A small-molecule ligand and the protein it binds are described below.
Small molecule (SMILES): COC(=O)N[C@H](C(=O)NN(CCC[C@@]1(Cc2ccccc2)C(=O)N([C@H]2c3ccccc3C[C@H]2O)C[C@H]1O)Cc1ccc(-c2ccccc2)cc1)C(C)(C)C

Sequence of chain 1.B:
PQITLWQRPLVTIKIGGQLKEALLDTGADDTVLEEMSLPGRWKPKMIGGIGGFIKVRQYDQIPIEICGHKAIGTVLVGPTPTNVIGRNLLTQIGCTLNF

Binding-site contacts:
Ligand atom C23 contacts residue ASP25 of chain 1.B at 3.5 Å.
Ligand atom C26 contacts residue PRO81 of chain 1.B at 3.3 Å (hydrophobic).
Ligand atom O17 contacts residue GLY27 of chain 1.A at 3.3 Å.
Ligand atom C18 contacts residue ASP25 of chain 1.B at 3.7 Å.
Ligand atom O49 contacts residue GLY49 of chain 1.B at 3.4 Å.
Ligand atom C31 contacts residue THR82 of chain 1.A at 3.6 Å.
Ligand atom C5 contacts residue GLY27 of chain 1.A at 3.2 Å.
Ligand atom O2 contacts residue GLY49 of chain 1.A at 3.2 Å.
Ligand atom C35 contacts residue THR82 of chain 1.A at 3.6 Å.
Ligand atom C14 contacts residue ASP30 of chain 1.A at 3.6 Å.
Ligand atom C34 contacts residue GLY48 of chain 1.B at 3.5 Å.
Ligand atom O44 contacts residue ASP29 of chain 1.B at 2.9 Å (salt-bridge).
Ligand atom O17 contacts residue ASP25 of chain 1.A at 2.7 Å (salt-bridge).
Ligand atom C5 contacts residue ALA28 of chain 1.A at 3.6 Å (hydrophobic).
Ligand atom C4 contacts residue GLY27 of chain 1.A at 3.4 Å.
Ligand atom O2 contacts residue ILE50 of chain 1.B at 3.1 Å.
Ligand atom N37 contacts residue GLY27 of chain 1.B at 3.2 Å (h-bond).
Ligand atom C23 contacts residue VAL84 of chain 1.B at 3.5 Å (hydrophobic).
Ligand atom C11 contacts residue GLY48 of chain 1.A at 3.1 Å.
Ligand atom C32 contacts residue THR82 of chain 1.A at 3.4 Å.
Ligand atom N36 contacts residue GLY27 of chain 1.B at 3.5 Å (h-bond).
Ligand atom C24 contacts residue LEU23 of chain 1.B at 3.3 Å (hydrophobic).
Ligand atom O17 contacts residue ALA28 of chain 1.A at 3.0 Å.
Ligand atom C15 contacts residue ASP30 of chain 1.A at 3.2 Å.
Ligand atom O44 contacts residue ALA28 of chain 1.B at 3.6 Å.
Ligand atom O49 contacts residue GLY48 of chain 1.B at 3.7 Å.
Ligand atom O44 contacts residue GLY27 of chain 1.B at 3.6 Å (h-bond).
Ligand atom C48 contacts residue GLY48 of chain 1.B at 3.3 Å.
Ligand atom C19 contacts residue GLY27 of chain 1.B at 3.3 Å.
Ligand atom C35 contacts residue GLY27 of chain 1.B at 3.6 Å.
Ligand atom C50 contacts residue PRO81 of chain 1.A at 3.7 Å (hydrophobic).
Ligand atom C34 contacts residue PRO81 of chain 1.A at 3.5 Å (hydrophobic).
Ligand atom C19 contacts residue ASP25 of chain 1.A at 3.0 Å.
Ligand atom N40 contacts residue GLY48 of chain 1.B at 3.1 Å (h-bond).
Ligand atom C18 contacts residue ASP25 of chain 1.A at 3.1 Å.
Ligand atom C43 contacts residue ASP29 of chain 1.B at 3.4 Å.
Ligand atom C24 contacts residue VAL84 of chain 1.B at 3.6 Å (hydrophobic).
Ligand atom C43 contacts residue ARG8 of chain 1.A at 3.4 Å.
Ligand atom C4 contacts residue ASP25 of chain 1.B at 3.6 Å.
Ligand atom C25 contacts residue THR82 of chain 1.B at 3.5 Å.

Sequence of chain 1.A:
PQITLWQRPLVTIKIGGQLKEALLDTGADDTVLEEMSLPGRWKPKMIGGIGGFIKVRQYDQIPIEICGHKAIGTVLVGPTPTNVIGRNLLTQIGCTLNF